This small molecule binds to this protein.
Small molecule (SMILES): COc1ccc(F)cc1[C@@H](C)Oc1cc(-c2cnnn2C)cnc1N

Sequence of chain 1.B:
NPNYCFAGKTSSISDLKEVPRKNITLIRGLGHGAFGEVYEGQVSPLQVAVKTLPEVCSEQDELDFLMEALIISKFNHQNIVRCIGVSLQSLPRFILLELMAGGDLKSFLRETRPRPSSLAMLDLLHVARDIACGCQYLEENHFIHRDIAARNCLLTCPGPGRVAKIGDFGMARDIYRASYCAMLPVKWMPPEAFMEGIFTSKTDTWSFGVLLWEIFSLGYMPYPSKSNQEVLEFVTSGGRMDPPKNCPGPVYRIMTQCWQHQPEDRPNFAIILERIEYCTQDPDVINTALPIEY

Binding-site contacts:
Ligand atom N21 contacts residue ILE86 of chain 1.B at 4.2 Å.
Ligand atom C14 contacts residue ARG191 of chain 1.B at 4.2 Å.
Ligand atom F19 contacts residue ARG191 of chain 1.B at 3.7 Å.
Ligand atom C16 contacts residue GLU83 of chain 1.B at 3.5 Å.
Ligand atom C16 contacts residue ARG191 of chain 1.B at 4.0 Å.
Ligand atom C12 contacts residue ARG191 of chain 1.B at 3.5 Å.
Ligand atom C16 contacts residue ASP79 of chain 1.B at 3.5 Å.
Ligand atom C14 contacts residue ALA190 of chain 1.B at 3.9 Å (hydrophobic).
Ligand atom C1 contacts residue MET82 of chain 1.B at 3.5 Å (hydrophobic).
Ligand atom C9 contacts residue ASP79 of chain 1.B at 4.2 Å.
Ligand atom C9 contacts residue MET82 of chain 1.B at 4.2 Å (hydrophobic).
Ligand atom C10 contacts residue ARG191 of chain 1.B at 4.1 Å.
Ligand atom C24 contacts residue TYR12 of chain 1.B at 4.2 Å (hydrophobic).
Ligand atom C11 contacts residue ARG191 of chain 1.B at 3.8 Å.
Ligand atom C18 contacts residue ILE86 of chain 1.B at 4.2 Å (hydrophobic).
Ligand atom N7 contacts residue GLN75 of chain 1.B at 4.0 Å.
Ligand atom C2 contacts residue ASP79 of chain 1.B at 4.0 Å.
Ligand atom C11 contacts residue ALA190 of chain 1.B at 3.8 Å (hydrophobic).
Ligand atom N22 contacts residue TYR12 of chain 1.B at 4.2 Å.
Ligand atom O8 contacts residue ARG195 of chain 1.B at 4.2 Å.
Ligand atom C5 contacts residue MET82 of chain 1.B at 3.7 Å (hydrophobic).
Ligand atom F19 contacts residue ARG195 of chain 1.B at 4.0 Å.
Ligand atom O8 contacts residue ASP79 of chain 1.B at 3.4 Å (salt-bridge).
Ligand atom N7 contacts residue ASP79 of chain 1.B at 2.9 Å (salt-bridge).
Ligand atom N23 contacts residue TYR12 of chain 1.B at 3.6 Å.
Ligand atom C13 contacts residue ARG195 of chain 1.B at 4.1 Å.
Ligand atom C2 contacts residue MET82 of chain 1.B at 3.8 Å (hydrophobic).
Ligand atom N7 contacts residue ARG195 of chain 1.B at 3.6 Å.
Ligand atom C4 contacts residue MET82 of chain 1.B at 3.9 Å (hydrophobic).
Ligand atom F19 contacts residue TYR194 of chain 1.B at 3.3 Å.
Ligand atom N3 contacts residue MET82 of chain 1.B at 4.0 Å.
Ligand atom C6 contacts residue MET82 of chain 1.B at 3.4 Å (hydrophobic).
Ligand atom O17 contacts residue GLU83 of chain 1.B at 4.2 Å.
Ligand atom N7 contacts residue LEU78 of chain 1.B at 4.2 Å.
Ligand atom O8 contacts residue MET82 of chain 1.B at 3.8 Å.
Ligand atom C18 contacts residue PHE161 of chain 1.B at 4.0 Å (hydrophobic).
Ligand atom C18 contacts residue PHE187 of chain 1.B at 3.6 Å (hydrophobic).
Ligand atom C11 contacts residue TYR194 of chain 1.B at 4.0 Å (hydrophobic).
Ligand atom O17 contacts residue ILE86 of chain 1.B at 4.0 Å.
Ligand atom C13 contacts residue ARG191 of chain 1.B at 3.6 Å.